The protein below binds the small molecule below.
Small molecule (SMILES): O=C(O)c1ccc(C2=C3C=CC4=N3->[Zn]35<-N6=C(C=CC6=Cc6ccc2n63)C(c2ccccc2)=c2ccc(n25)=C4)cc1

Sequence of chain 1.A:
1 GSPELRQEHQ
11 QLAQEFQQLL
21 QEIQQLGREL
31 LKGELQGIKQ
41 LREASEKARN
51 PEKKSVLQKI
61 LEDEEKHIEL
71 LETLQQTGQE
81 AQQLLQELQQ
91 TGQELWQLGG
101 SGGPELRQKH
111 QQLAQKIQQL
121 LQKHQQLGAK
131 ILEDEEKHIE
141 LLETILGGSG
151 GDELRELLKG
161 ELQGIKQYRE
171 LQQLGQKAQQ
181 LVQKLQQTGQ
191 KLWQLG

Binding-site contacts:
Ligand atom ZN contacts residue HIS124 of chain 1.A at 1.9 Å.
Ligand atom C3B contacts residue GLY175 of chain 1.A at 3.2 Å.
Ligand atom C2D contacts residue LEU171 of chain 1.A at 3.3 Å (hydrophobic).
Ligand atom C1D contacts residue LEU171 of chain 1.A at 3.3 Å (hydrophobic).
Ligand atom CAW contacts residue GLN24 of chain 1.A at 2.9 Å.
Ligand atom NC contacts residue LEU171 of chain 1.A at 3.1 Å.
Ligand atom C4A contacts residue ILE23 of chain 1.A at 3.0 Å (hydrophobic).
Ligand atom C4A contacts residue HIS124 of chain 1.A at 3.0 Å.
Ligand atom CAX contacts residue GLN75 of chain 1.A at 3.0 Å.
Ligand atom OBM contacts residue GLN179 of chain 1.A at 2.9 Å.
Ligand atom NA contacts residue HIS124 of chain 1.A at 2.2 Å (h-bond).
Ligand atom C2D contacts residue LEU74 of chain 1.A at 3.3 Å (hydrophobic).
Ligand atom C2B contacts residue LEU121 of chain 1.A at 3.2 Å (hydrophobic).
Ligand atom CBI contacts residue GLN125 of chain 1.A at 2.3 Å.
Ligand atom NA contacts residue ILE23 of chain 1.A at 3.0 Å.
Ligand atom CAP contacts residue GLN75 of chain 1.A at 3.1 Å.
Ligand atom NC contacts residue HIS124 of chain 1.A at 2.8 Å.
Ligand atom C4C contacts residue LEU171 of chain 1.A at 3.2 Å (hydrophobic).
Ligand atom C1A contacts residue HIS124 of chain 1.A at 2.9 Å.
Ligand atom CHD contacts residue LEU171 of chain 1.A at 3.3 Å (hydrophobic).
Ligand atom OBL contacts residue GLN176 of chain 1.A at 2.4 Å (h-bond).
Ligand atom ND contacts residue HIS124 of chain 1.A at 2.9 Å (h-bond).
Ligand atom CBI contacts residue GLN176 of chain 1.A at 3.1 Å.
Ligand atom CBK contacts residue GLN179 of chain 1.A at 3.2 Å.
Ligand atom CBG contacts residue GLY175 of chain 1.A at 2.9 Å.
Ligand atom CBE contacts residue GLY175 of chain 1.A at 3.3 Å.
Ligand atom CAO contacts residue GLY27 of chain 1.A at 3.3 Å.
Ligand atom CBJ contacts residue GLY175 of chain 1.A at 3.3 Å.
Ligand atom CBH contacts residue LEU121 of chain 1.A at 3.1 Å (hydrophobic).
Ligand atom C3C contacts residue GLN172 of chain 1.A at 2.9 Å.
Ligand atom CBI contacts residue GLY175 of chain 1.A at 3.0 Å.
Ligand atom C2C contacts residue GLN125 of chain 1.A at 3.2 Å.
Ligand atom CBG contacts residue GLN176 of chain 1.A at 3.2 Å.
Ligand atom CBJ contacts residue GLN125 of chain 1.A at 3.2 Å.
Ligand atom CBG contacts residue GLN125 of chain 1.A at 2.3 Å.
Ligand atom NB contacts residue HIS124 of chain 1.A at 2.5 Å.
Ligand atom CAO contacts residue GLN24 of chain 1.A at 3.3 Å.
Ligand atom CBE contacts residue GLN125 of chain 1.A at 3.2 Å.
Ligand atom CBF contacts residue LEU121 of chain 1.A at 2.8 Å (hydrophobic).
Ligand atom C2C contacts residue GLN172 of chain 1.A at 3.2 Å.